Binding-site contacts:
Ligand atom PB contacts residue THR25 of chain 1.HB at 3.8 Å.
Ligand atom O3G contacts residue THR61 of chain 1.HB at 2.8 Å (h-bond).
Ligand atom N7 contacts residue THR26 of chain 1.HB at 3.6 Å.
Ligand atom C3B contacts residue ASP21 of chain 1.HB at 3.5 Å.
Ligand atom N1 contacts residue ASP138 of chain 1.HB at 3.2 Å (salt-bridge).
Ligand atom O3G contacts residue ILE60 of chain 1.HB at 3.3 Å.
Ligand atom C3B contacts residue LYS24 of chain 1.HB at 3.6 Å.
Ligand atom N1 contacts residue LYS136 of chain 1.HB at 3.6 Å.
Ligand atom O2B contacts residue GLY59 of chain 1.HB at 3.5 Å (h-bond).
Ligand atom O1G contacts residue VAL20 of chain 1.HB at 3.8 Å.
Ligand atom O1B contacts residue THR25 of chain 1.HB at 3.1 Å (h-bond).
Ligand atom O2B contacts residue THR61 of chain 1.HB at 3.6 Å (h-bond).
Ligand atom N9 contacts residue LYS136 of chain 1.HB at 3.8 Å.
Ligand atom O6 contacts residue ASN135 of chain 1.HB at 3.7 Å.
Ligand atom O2G contacts residue ASP21 of chain 1.HB at 3.6 Å.
Ligand atom PG contacts residue ASP21 of chain 1.HB at 3.8 Å.
Ligand atom O1G contacts residue HIS84 of chain 1.HB at 3.8 Å.
Ligand atom C5' contacts residue GLY23 of chain 1.HB at 3.6 Å.
Ligand atom C6 contacts residue LYS136 of chain 1.HB at 3.8 Å.
Ligand atom O6 contacts residue LEU175 of chain 1.HB at 3.0 Å (h-bond).
Ligand atom O6 contacts residue ALA174 of chain 1.HB at 3.6 Å (h-bond).
Ligand atom O6 contacts residue ASP138 of chain 1.HB at 3.8 Å.
Ligand atom O2G contacts residue VAL20 of chain 1.HB at 3.9 Å.
Ligand atom O2G contacts residue ILE60 of chain 1.HB at 3.2 Å.
Ligand atom C4 contacts residue LYS136 of chain 1.HB at 3.8 Å.
Ligand atom O1G contacts residue ASP21 of chain 1.HB at 3.3 Å (salt-bridge).
Ligand atom O4' contacts residue LYS136 of chain 1.HB at 3.6 Å.
Ligand atom O1A contacts residue PHE46 of chain 1.HB at 3.2 Å.
Ligand atom O1B contacts residue LYS24 of chain 1.HB at 2.8 Å (salt-bridge).
Ligand atom O2B contacts residue THR25 of chain 1.HB at 3.1 Å (h-bond).
Ligand atom O2A contacts residue GLY59 of chain 1.HB at 2.9 Å (h-bond).
Ligand atom O1G contacts residue GLY83 of chain 1.HB at 2.8 Å (h-bond).
Ligand atom O1B contacts residue GLY23 of chain 1.HB at 3.5 Å.
Ligand atom O3A contacts residue GLY23 of chain 1.HB at 3.6 Å (h-bond).
Ligand atom O6 contacts residue SER173 of chain 1.HB at 3.7 Å.
Ligand atom N2 contacts residue MET139 of chain 1.HB at 3.2 Å.
Ligand atom O1G contacts residue LYS24 of chain 1.HB at 2.9 Å (salt-bridge).
Ligand atom N3 contacts residue LYS136 of chain 1.HB at 3.7 Å.
Ligand atom C2 contacts residue LYS136 of chain 1.HB at 3.7 Å.
Ligand atom O1A contacts residue THR26 of chain 1.HB at 3.0 Å (h-bond).

A protein and the small-molecule ligand that binds it are described below.
Small molecule (SMILES): Nc1nc2c(ncn2[C@@H]2O[C@H](CO[P](=O)(O)O[P](=O)(O)CP(=O)(O)O)[C@@H](O)[C@H]2O)c(=O)[nH]1

Sequence of chain 1.HB:
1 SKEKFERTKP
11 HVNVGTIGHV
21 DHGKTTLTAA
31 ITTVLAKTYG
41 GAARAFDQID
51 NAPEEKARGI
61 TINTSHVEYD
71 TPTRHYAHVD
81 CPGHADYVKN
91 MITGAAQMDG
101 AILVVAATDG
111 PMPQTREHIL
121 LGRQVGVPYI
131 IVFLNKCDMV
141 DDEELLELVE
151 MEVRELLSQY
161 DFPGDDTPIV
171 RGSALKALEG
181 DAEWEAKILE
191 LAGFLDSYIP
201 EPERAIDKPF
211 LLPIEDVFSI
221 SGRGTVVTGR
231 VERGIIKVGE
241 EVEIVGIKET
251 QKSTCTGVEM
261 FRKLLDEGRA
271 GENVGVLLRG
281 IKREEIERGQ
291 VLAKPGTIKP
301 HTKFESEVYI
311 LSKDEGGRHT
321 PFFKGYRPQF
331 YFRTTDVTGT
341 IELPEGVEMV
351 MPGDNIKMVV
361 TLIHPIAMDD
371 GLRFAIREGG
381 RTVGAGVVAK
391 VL